Sequence of chain 1.FB:
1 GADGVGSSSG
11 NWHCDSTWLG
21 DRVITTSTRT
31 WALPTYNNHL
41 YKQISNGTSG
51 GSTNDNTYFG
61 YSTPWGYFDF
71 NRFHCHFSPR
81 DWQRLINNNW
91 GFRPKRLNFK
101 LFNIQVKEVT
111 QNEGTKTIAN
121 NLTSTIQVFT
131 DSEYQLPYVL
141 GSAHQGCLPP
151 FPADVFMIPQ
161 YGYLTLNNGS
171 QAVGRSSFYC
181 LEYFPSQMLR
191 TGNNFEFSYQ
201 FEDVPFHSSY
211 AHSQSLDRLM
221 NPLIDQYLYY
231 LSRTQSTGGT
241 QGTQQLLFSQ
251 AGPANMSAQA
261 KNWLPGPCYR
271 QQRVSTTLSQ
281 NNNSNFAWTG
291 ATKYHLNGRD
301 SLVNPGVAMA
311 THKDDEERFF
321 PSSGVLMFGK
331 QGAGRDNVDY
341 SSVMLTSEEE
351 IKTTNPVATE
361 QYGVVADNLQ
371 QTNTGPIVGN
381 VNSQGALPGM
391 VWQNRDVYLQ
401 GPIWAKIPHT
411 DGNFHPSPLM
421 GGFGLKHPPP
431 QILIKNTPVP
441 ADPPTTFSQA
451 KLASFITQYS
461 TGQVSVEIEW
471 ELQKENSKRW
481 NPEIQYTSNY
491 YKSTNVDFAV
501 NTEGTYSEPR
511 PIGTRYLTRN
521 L

This protein binds this small molecule.
Small molecule (SMILES): Nc1ccn([C@H]2C[C@H](O)[C@@H](COP(=O)(O)O)O2)c(=O)n1

Binding-site contacts:
Ligand atom C3' contacts residue DA1 of chain 1.TF at 2.6 Å.
Ligand atom C4' contacts residue DA1 of chain 1.TF at 3.7 Å.
Ligand atom O5' contacts residue DA1 of chain 1.TF at 3.9 Å.
Ligand atom O3' contacts residue DA1 of chain 1.TF at 1.6 Å.
Ligand atom O3' contacts residue PRO205 of chain 1.FB at 4.1 Å.
Ligand atom C5' contacts residue DA1 of chain 1.TF at 3.6 Å.
Ligand atom C2' contacts residue PRO205 of chain 1.FB at 4.5 Å (hydrophobic).
Ligand atom C2' contacts residue DA1 of chain 1.TF at 3.7 Å.